Sequence of chain 1.B:
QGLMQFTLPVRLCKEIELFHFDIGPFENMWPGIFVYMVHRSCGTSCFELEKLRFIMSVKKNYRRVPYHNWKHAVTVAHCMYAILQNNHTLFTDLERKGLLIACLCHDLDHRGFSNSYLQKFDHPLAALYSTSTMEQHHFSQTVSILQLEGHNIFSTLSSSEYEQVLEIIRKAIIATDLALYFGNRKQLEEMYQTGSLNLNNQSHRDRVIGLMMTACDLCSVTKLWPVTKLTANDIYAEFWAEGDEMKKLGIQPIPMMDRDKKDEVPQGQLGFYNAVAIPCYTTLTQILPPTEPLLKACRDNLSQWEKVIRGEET

A protein and the small-molecule ligand that binds it are described below.
Small molecule (SMILES): Cn1cc(NC(=O)c2nc(C3CC3)ccc2Nc2cncnc2)c(C(=O)NCC(C)(C)O)n1

Binding-site contacts:
Ligand atom N25 contacts residue SER231 of chain 1.B at 3.3 Å.
Ligand atom C18 contacts residue PHE250 of chain 1.B at 3.9 Å (hydrophobic).
Ligand atom C13 contacts residue LEU229 of chain 1.B at 3.7 Å (hydrophobic).
Ligand atom N23 contacts residue THR239 of chain 1.B at 3.2 Å (h-bond).
Ligand atom N23 contacts residue ALA243 of chain 1.B at 3.5 Å.
Ligand atom C9 contacts residue TYR247 of chain 1.B at 3.6 Å (hydrophobic).
Ligand atom N8 contacts residue PHE283 of chain 1.B at 3.8 Å.
Ligand atom C2 contacts residue MET267 of chain 1.B at 3.3 Å (hydrophobic).
Ligand atom N14 contacts residue PHE283 of chain 1.B at 3.5 Å.
Ligand atom C12 contacts residue TYR78 of chain 1.B at 3.9 Å (hydrophobic).
Ligand atom C5 contacts residue TYR247 of chain 1.B at 3.5 Å (hydrophobic).
Ligand atom C18 contacts residue PHE283 of chain 1.B at 3.5 Å (hydrophobic).
Ligand atom O19 contacts residue GLN280 of chain 1.B at 3.0 Å (h-bond).
Ligand atom N25 contacts residue THR242 of chain 1.B at 3.4 Å.
Ligand atom C9 contacts residue GLY279 of chain 1.B at 3.3 Å.
Ligand atom C5 contacts residue GLN280 of chain 1.B at 3.8 Å.
Ligand atom O19 contacts residue PHE283 of chain 1.B at 3.7 Å.
Ligand atom C1 contacts residue PHE283 of chain 1.B at 3.6 Å (hydrophobic).
Ligand atom C9 contacts residue MET267 of chain 1.B at 3.5 Å (hydrophobic).
Ligand atom C17 contacts residue LEU229 of chain 1.B at 3.4 Å (hydrophobic).
Ligand atom N4 contacts residue GLY279 of chain 1.B at 3.9 Å.
Ligand atom C13 contacts residue PHE283 of chain 1.B at 3.9 Å (hydrophobic).
Ligand atom C1 contacts residue MET267 of chain 1.B at 3.6 Å (hydrophobic).
Ligand atom N10 contacts residue PHE283 of chain 1.B at 3.6 Å.
Ligand atom C24 contacts residue ALA243 of chain 1.B at 3.4 Å (hydrophobic).
Ligand atom N4 contacts residue MET267 of chain 1.B at 3.0 Å (h-bond).
Ligand atom O7 contacts residue PHE283 of chain 1.B at 3.7 Å.
Ligand atom C16 contacts residue PHE283 of chain 1.B at 3.6 Å (hydrophobic).
Ligand atom C27 contacts residue LEU189 of chain 1.B at 3.8 Å (hydrophobic).
Ligand atom C24 contacts residue THR239 of chain 1.B at 3.0 Å.
Ligand atom C5 contacts residue MET267 of chain 1.B at 3.4 Å (hydrophobic).
Ligand atom C27 contacts residue LEU229 of chain 1.B at 3.6 Å (hydrophobic).
Ligand atom C6 contacts residue PHE283 of chain 1.B at 3.5 Å (hydrophobic).
Ligand atom N3 contacts residue MET267 of chain 1.B at 2.9 Å (h-bond).
Ligand atom C2 contacts residue PHE283 of chain 1.B at 3.5 Å (hydrophobic).
Ligand atom C15 contacts residue PHE283 of chain 1.B at 3.4 Å (hydrophobic).
Ligand atom C29 contacts residue LEU189 of chain 1.B at 3.6 Å (hydrophobic).
Ligand atom C12 contacts residue LEU229 of chain 1.B at 3.8 Å (hydrophobic).
Ligand atom C24 contacts residue THR242 of chain 1.B at 3.8 Å.
Ligand atom C22 contacts residue GLN280 of chain 1.B at 3.2 Å.